Binding-site contacts:
Ligand atom C1 contacts residue ARG52 of chain 1.D at 4.1 Å.
Ligand atom S1 contacts residue TYR45 of chain 1.D at 4.3 Å.
Ligand atom C5 contacts residue ARG52 of chain 1.D at 3.9 Å.
Ligand atom C3 contacts residue ARG52 of chain 1.D at 3.8 Å.
Ligand atom C7 contacts residue CYS48 of chain 1.D at 3.4 Å (hydrophobic).
Ligand atom C5 contacts residue CYS48 of chain 1.D at 3.9 Å (hydrophobic).
Ligand atom C8 contacts residue ARG52 of chain 1.D at 3.7 Å.
Ligand atom C7 contacts residue THR61 of chain 1.D at 3.7 Å.
Ligand atom C6 contacts residue CYS48 of chain 1.D at 3.9 Å (hydrophobic).
Ligand atom C7 contacts residue ILE60 of chain 1.D at 3.2 Å (hydrophobic).
Ligand atom C4 contacts residue ARG52 of chain 1.D at 4.0 Å.
Ligand atom N1 contacts residue TYR62 of chain 1.D at 4.3 Å.
Ligand atom N1 contacts residue ARG52 of chain 1.D at 4.0 Å.
Ligand atom C6 contacts residue TYR62 of chain 1.D at 3.2 Å (hydrophobic).
Ligand atom O1 contacts residue TYR62 of chain 1.D at 4.0 Å.
Ligand atom C2 contacts residue ARG52 of chain 1.D at 3.9 Å.
Ligand atom S1 contacts residue SER44 of chain 1.D at 4.5 Å.
Ligand atom C3 contacts residue CYS48 of chain 1.D at 3.9 Å (hydrophobic).
Ligand atom C7 contacts residue ARG52 of chain 1.D at 3.0 Å.
Ligand atom C4 contacts residue CYS48 of chain 1.D at 3.1 Å (hydrophobic).
Ligand atom C4 contacts residue LEU49 of chain 1.D at 3.5 Å (hydrophobic).
Ligand atom C7 contacts residue TYR62 of chain 1.D at 3.0 Å (hydrophobic).
Ligand atom S1 contacts residue LEU49 of chain 1.D at 3.2 Å (h-bond).
Ligand atom C5 contacts residue TYR62 of chain 1.D at 3.8 Å (hydrophobic).
Ligand atom S1 contacts residue CYS48 of chain 1.D at 2.0 Å (h-bond).

Sequence of chain 1.D:
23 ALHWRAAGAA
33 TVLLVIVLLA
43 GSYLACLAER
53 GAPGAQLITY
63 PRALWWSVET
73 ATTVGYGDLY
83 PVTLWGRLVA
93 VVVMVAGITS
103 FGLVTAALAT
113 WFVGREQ

This protein binds this small molecule.
Small molecule (SMILES): CC1(C)C=C(CSS(C)(=O)=O)C(C)(C)N1[O]